Sequence of chain 1.A:
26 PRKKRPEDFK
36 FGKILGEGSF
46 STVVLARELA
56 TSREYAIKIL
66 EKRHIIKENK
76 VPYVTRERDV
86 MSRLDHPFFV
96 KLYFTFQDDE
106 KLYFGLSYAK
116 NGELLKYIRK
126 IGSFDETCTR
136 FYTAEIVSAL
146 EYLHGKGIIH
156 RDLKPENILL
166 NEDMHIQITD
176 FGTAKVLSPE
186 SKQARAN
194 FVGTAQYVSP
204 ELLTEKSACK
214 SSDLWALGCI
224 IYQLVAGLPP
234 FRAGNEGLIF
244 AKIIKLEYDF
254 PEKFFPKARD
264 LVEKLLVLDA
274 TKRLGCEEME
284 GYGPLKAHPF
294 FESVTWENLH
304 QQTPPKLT

Binding-site contacts:
Ligand atom C18 contacts residue PHE101 of chain 1.A at 4.2 Å (hydrophobic).
Ligand atom CL1 contacts residue ILE70 of chain 1.A at 3.6 Å.
Ligand atom C04 contacts residue LEU107 of chain 1.A at 4.1 Å (hydrophobic).
Ligand atom C18 contacts residue TYR108 of chain 1.A at 3.8 Å (hydrophobic).
Ligand atom C21 contacts residue LEU107 of chain 1.A at 4.1 Å (hydrophobic).
Ligand atom S16 contacts residue ARG83 of chain 1.A at 3.8 Å.
Ligand atom S16 contacts residue VAL79 of chain 1.A at 3.4 Å.
Ligand atom C19 contacts residue THR100 of chain 1.A at 3.5 Å.
Ligand atom C03 contacts residue LEU107 of chain 1.A at 3.8 Å (hydrophobic).
Ligand atom S23 contacts residue THR80 of chain 1.A at 3.7 Å.
Ligand atom C20 contacts residue LEU107 of chain 1.A at 4.0 Å (hydrophobic).
Ligand atom CL1 contacts residue LYS67 of chain 1.A at 3.6 Å.
Ligand atom C02 contacts residue LYS67 of chain 1.A at 4.1 Å.
Ligand atom C22 contacts residue ARG83 of chain 1.A at 3.4 Å.
Ligand atom C15 contacts residue ARG83 of chain 1.A at 3.5 Å.
Ligand atom C19 contacts residue LEU107 of chain 1.A at 3.9 Å (hydrophobic).
Ligand atom C06 contacts residue LYS67 of chain 1.A at 4.1 Å.
Ligand atom C06 contacts residue GLN102 of chain 1.A at 3.9 Å.
Ligand atom C21 contacts residue GLN102 of chain 1.A at 4.0 Å.
Ligand atom C05 contacts residue LEU107 of chain 1.A at 4.0 Å (hydrophobic).
Ligand atom C06 contacts residue LEU107 of chain 1.A at 4.2 Å (hydrophobic).
Ligand atom C20 contacts residue ARG83 of chain 1.A at 4.1 Å.
Ligand atom C21 contacts residue ARG83 of chain 1.A at 3.3 Å.
Ligand atom C18 contacts residue THR100 of chain 1.A at 3.8 Å.
Ligand atom C18 contacts residue LEU107 of chain 1.A at 3.9 Å (hydrophobic).
Ligand atom S11 contacts residue ARG83 of chain 1.A at 3.5 Å (salt-bridge).
Ligand atom O12 contacts residue ARG83 of chain 1.A at 3.5 Å (salt-bridge).
Ligand atom C03 contacts residue ILE70 of chain 1.A at 4.0 Å (hydrophobic).
Ligand atom C07 contacts residue LYS67 of chain 1.A at 3.7 Å.
Ligand atom C19 contacts residue TYR108 of chain 1.A at 3.5 Å (hydrophobic).
Ligand atom O13 contacts residue ARG83 of chain 1.A at 3.1 Å (salt-bridge).
Ligand atom C19 contacts residue PHE101 of chain 1.A at 2.9 Å (hydrophobic).
Ligand atom C20 contacts residue PHE101 of chain 1.A at 3.3 Å (hydrophobic).
Ligand atom C20 contacts residue GLN102 of chain 1.A at 4.1 Å.
Ligand atom C17 contacts residue ARG83 of chain 1.A at 4.2 Å.
Ligand atom C20 contacts residue THR100 of chain 1.A at 3.9 Å.
Ligand atom S16 contacts residue PHE109 of chain 1.A at 3.7 Å.
Ligand atom C14 contacts residue ARG83 of chain 1.A at 3.4 Å.
Ligand atom O12 contacts residue GLN102 of chain 1.A at 4.1 Å.
Ligand atom CL1 contacts residue ILE71 of chain 1.A at 3.4 Å.

This small molecule binds to this protein.
Small molecule (SMILES): O=S(=O)(Nc1nc2ccc(Cl)cc2s1)c1csc2ccccc12